Sequence of chain 1.O:
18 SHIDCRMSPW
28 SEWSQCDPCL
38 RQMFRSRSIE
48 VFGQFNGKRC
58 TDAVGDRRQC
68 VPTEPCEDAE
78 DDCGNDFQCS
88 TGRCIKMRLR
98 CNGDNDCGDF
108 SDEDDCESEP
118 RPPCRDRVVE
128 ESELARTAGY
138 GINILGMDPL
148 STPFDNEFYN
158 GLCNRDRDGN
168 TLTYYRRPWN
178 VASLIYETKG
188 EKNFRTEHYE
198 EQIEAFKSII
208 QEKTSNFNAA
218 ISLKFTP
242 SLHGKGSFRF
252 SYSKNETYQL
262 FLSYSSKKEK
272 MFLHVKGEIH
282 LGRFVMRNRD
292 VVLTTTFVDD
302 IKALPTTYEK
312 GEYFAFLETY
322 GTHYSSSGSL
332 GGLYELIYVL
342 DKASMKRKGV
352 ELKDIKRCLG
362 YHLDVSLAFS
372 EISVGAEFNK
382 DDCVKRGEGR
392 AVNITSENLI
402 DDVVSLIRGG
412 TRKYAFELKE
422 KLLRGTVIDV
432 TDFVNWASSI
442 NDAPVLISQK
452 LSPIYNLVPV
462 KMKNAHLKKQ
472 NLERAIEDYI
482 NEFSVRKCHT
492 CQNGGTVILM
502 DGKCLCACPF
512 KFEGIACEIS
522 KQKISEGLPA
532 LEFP

The small molecule below binds the protein below.
Small molecule (SMILES): CC(=O)N[C@@H]1[C@@H](O)[C@H](O)[C@@H](CO)O[C@H]1O

Binding-site contacts:
Ligand atom C1 contacts residue ASN256 of chain 1.O at 1.4 Å.
Ligand atom O5 contacts residue ASN256 of chain 1.O at 2.4 Å (h-bond).
Ligand atom C2 contacts residue THR258 of chain 1.O at 4.4 Å.
Ligand atom C6 contacts residue LYS357 of chain 1.O at 3.5 Å.
Ligand atom C2 contacts residue ASN256 of chain 1.O at 2.4 Å.
Ligand atom C5 contacts residue ASP355 of chain 1.O at 3.5 Å.
Ligand atom O6 contacts residue LYS357 of chain 1.O at 3.4 Å (salt-bridge).
Ligand atom C6 contacts residue ASP355 of chain 1.O at 3.2 Å.
Ligand atom N2 contacts residue THR258 of chain 1.O at 4.0 Å.
Ligand atom O6 contacts residue ASP355 of chain 1.O at 4.3 Å.
Ligand atom C8 contacts residue ASN256 of chain 1.O at 4.4 Å.
Ligand atom O5 contacts residue ASP355 of chain 1.O at 4.1 Å.
Ligand atom O7 contacts residue THR211 of chain 1.O at 4.3 Å.
Ligand atom C5 contacts residue ASN256 of chain 1.O at 3.7 Å.
Ligand atom C3 contacts residue ASN256 of chain 1.O at 3.8 Å.
Ligand atom C1 contacts residue THR258 of chain 1.O at 3.8 Å.
Ligand atom C4 contacts residue ASN256 of chain 1.O at 4.3 Å.
Ligand atom C7 contacts residue THR211 of chain 1.O at 4.4 Å.
Ligand atom O7 contacts residue ASN256 of chain 1.O at 3.4 Å (h-bond).
Ligand atom C8 contacts residue GLU209 of chain 1.O at 3.2 Å.
Ligand atom C6 contacts residue ASN256 of chain 1.O at 4.5 Å.
Ligand atom C7 contacts residue ASN256 of chain 1.O at 3.3 Å.
Ligand atom N2 contacts residue ASN256 of chain 1.O at 2.8 Å (h-bond).
Ligand atom C8 contacts residue THR211 of chain 1.O at 4.2 Å.